Binding-site contacts:
Ligand atom C6 contacts residue ASP317 of chain 2.A at 3.4 Å.
Ligand atom O6 contacts residue ASP357 of chain 2.A at 3.5 Å.
Ligand atom O3 contacts residue ASN202 of chain 2.A at 2.7 Å (h-bond).
Ligand atom O4 contacts residue GLY355 of chain 2.A at 2.9 Å (h-bond).
Ligand atom C4 contacts residue HIS99 of chain 2.A at 3.4 Å.
Ligand atom O4 contacts residue GLY315 of chain 2.A at 3.3 Å.
Ligand atom C4 contacts residue HIS284 of chain 2.A at 3.5 Å.
Ligand atom O3 contacts residue GLY355 of chain 2.A at 3.2 Å.
Ligand atom O3 contacts residue PRO356 of chain 2.A at 2.8 Å (h-bond).
Ligand atom C2 contacts residue PRO356 of chain 2.A at 3.5 Å (hydrophobic).
Ligand atom C1 contacts residue ASN358 of chain 2.A at 3.3 Å.
Ligand atom O4 contacts residue ASN358 of chain 2.A at 3.0 Å (h-bond).
Ligand atom O6 contacts residue LEU169 of chain 2.A at 3.5 Å.
Ligand atom O4 contacts residue HIS284 of chain 2.A at 2.6 Å (h-bond).
Ligand atom C3 contacts residue ASN233 of chain 2.A at 3.4 Å.
Ligand atom C2 contacts residue GLU287 of chain 2.A at 3.5 Å.
Ligand atom O6 contacts residue TYR280 of chain 2.A at 3.3 Å.
Ligand atom O5 contacts residue TYR280 of chain 2.A at 3.4 Å.
Ligand atom O6 contacts residue TRP195 of chain 2.A at 3.3 Å.
Ligand atom C2 contacts residue NA1 of chain 2.H at 3.3 Å.
Ligand atom C4 contacts residue PRO356 of chain 2.A at 3.2 Å (hydrophobic).
Ligand atom C4 contacts residue GLY355 of chain 2.A at 3.4 Å.
Ligand atom O2 contacts residue NA1 of chain 2.H at 2.5 Å (h-bond).
Ligand atom O4 contacts residue GLN129 of chain 2.A at 3.1 Å (h-bond).
Ligand atom N2 contacts residue GLU287 of chain 2.A at 2.9 Å (salt-bridge).
Ligand atom C3 contacts residue ASN202 of chain 2.A at 3.5 Å.
Ligand atom O2 contacts residue TYR231 of chain 2.A at 3.0 Å (h-bond).
Ligand atom O7 contacts residue TYR231 of chain 2.A at 3.2 Å.
Ligand atom O6 contacts residue THR194 of chain 2.A at 3.4 Å.
Ligand atom O4 contacts residue HIS99 of chain 2.A at 2.7 Å (h-bond).
Ligand atom O1 contacts residue ASN226 of chain 2.A at 3.0 Å (h-bond).
Ligand atom O3 contacts residue NA1 of chain 2.H at 2.4 Å (h-bond).
Ligand atom C3 contacts residue GLU287 of chain 2.A at 3.5 Å.
Ligand atom C3 contacts residue NA1 of chain 2.H at 3.3 Å.
Ligand atom N2 contacts residue ASN226 of chain 2.A at 3.4 Å (h-bond).
Ligand atom C3 contacts residue PRO356 of chain 2.A at 3.3 Å (hydrophobic).
Ligand atom O4 contacts residue ASN233 of chain 2.A at 2.9 Å (h-bond).
Ligand atom O7 contacts residue TRP195 of chain 2.A at 3.0 Å (h-bond).
Ligand atom O5 contacts residue TRP195 of chain 2.A at 3.5 Å.
Ligand atom O6 contacts residue ASP317 of chain 2.A at 2.7 Å (salt-bridge).

Sequence of chain 2.A:
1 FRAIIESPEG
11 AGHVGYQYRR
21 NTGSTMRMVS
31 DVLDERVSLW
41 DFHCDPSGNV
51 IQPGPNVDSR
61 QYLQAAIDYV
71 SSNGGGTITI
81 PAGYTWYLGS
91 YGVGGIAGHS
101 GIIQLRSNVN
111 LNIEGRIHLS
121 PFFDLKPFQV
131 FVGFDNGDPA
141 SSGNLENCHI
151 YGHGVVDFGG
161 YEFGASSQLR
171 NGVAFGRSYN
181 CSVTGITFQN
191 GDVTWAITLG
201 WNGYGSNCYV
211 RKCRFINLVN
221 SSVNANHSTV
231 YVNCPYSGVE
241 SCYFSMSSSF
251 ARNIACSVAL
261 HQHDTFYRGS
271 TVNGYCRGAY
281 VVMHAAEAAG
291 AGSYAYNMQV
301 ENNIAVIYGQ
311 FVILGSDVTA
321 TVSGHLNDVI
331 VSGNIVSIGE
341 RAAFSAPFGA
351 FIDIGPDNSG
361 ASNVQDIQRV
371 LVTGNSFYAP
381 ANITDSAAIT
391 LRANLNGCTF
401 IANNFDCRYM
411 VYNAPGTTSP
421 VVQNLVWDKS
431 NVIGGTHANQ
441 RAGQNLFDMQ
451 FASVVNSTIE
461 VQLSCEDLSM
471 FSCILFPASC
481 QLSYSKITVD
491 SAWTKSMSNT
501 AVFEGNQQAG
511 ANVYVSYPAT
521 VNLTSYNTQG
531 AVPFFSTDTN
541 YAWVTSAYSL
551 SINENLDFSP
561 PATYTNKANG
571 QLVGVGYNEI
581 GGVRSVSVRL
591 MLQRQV

A protein and the small-molecule ligand that binds it are described below.
Small molecule (SMILES): CC(=O)N[C@@H]1[C@@H](O[C@H]2O[C@H](CO)[C@H](O[C@H]3O[C@H](CO[C@@H]4O[C@@H](C)[C@H](O)[C@@H](O)[C@H]4O)[C@@H](O)[C@H](O)[C@H]3O)[C@H](O[C@@H]3O[C@H](CO)[C@@H](O)[C@H](O)[C@H]3NC(C)=O)[C@H]2O)[C@H](O)[C@@H](CO[C@H]2O[C@H](CO)[C@@H](O)[C@H](O)[C@H]2O)O[C@@H]1O